Binding-site contacts:
Ligand atom C5 contacts residue ASN306 of chain 3.A at 3.7 Å.
Ligand atom C1 contacts residue ASN306 of chain 3.A at 1.4 Å.
Ligand atom C7 contacts residue ASN306 of chain 3.A at 3.5 Å.
Ligand atom C5 contacts residue ILE327 of chain 3.A at 4.4 Å (hydrophobic).
Ligand atom C1 contacts residue ILE327 of chain 3.A at 4.2 Å (hydrophobic).
Ligand atom C2 contacts residue ASN306 of chain 3.A at 2.4 Å.
Ligand atom O7 contacts residue ASN306 of chain 3.A at 3.8 Å.
Ligand atom O5 contacts residue ILE327 of chain 3.A at 3.6 Å.
Ligand atom C8 contacts residue VAL445 of chain 3.A at 3.6 Å (hydrophobic).
Ligand atom N2 contacts residue ASN306 of chain 3.A at 2.8 Å (h-bond).
Ligand atom O5 contacts residue ASN306 of chain 3.A at 2.4 Å (h-bond).
Ligand atom C7 contacts residue VAL445 of chain 3.A at 4.4 Å (hydrophobic).
Ligand atom C4 contacts residue ASN306 of chain 3.A at 4.1 Å.
Ligand atom C3 contacts residue ASN306 of chain 3.A at 3.6 Å.
Ligand atom C8 contacts residue ASN306 of chain 3.A at 4.4 Å.

Sequence of chain 3.A:
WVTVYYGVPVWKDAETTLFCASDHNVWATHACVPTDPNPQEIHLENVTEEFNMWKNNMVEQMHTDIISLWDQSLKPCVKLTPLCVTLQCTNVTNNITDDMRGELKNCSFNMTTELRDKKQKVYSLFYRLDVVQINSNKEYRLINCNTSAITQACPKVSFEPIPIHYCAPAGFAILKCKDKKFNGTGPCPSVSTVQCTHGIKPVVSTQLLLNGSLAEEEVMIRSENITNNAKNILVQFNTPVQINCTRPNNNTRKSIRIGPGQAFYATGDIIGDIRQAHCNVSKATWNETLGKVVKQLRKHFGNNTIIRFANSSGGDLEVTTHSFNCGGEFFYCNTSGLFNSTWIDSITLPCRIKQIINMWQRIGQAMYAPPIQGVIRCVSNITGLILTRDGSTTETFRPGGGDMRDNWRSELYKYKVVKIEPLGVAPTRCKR

This protein binds this small molecule.
Small molecule (SMILES): CC(=O)N[C@@H]1[C@@H](O)[C@H](O)[C@@H](CO)O[C@H]1O